A small-molecule ligand and the protein it binds are described below.
Small molecule (SMILES): Cc1cc(CCCCCCCOc2ccc(C3=NCCO3)cc2)on1

Binding-site contacts:
Ligand atom C2C contacts residue VAL192 of chain 44.A at 3.7 Å (hydrophobic).
Ligand atom C6C contacts residue TYR201 of chain 44.A at 4.0 Å (hydrophobic).
Ligand atom C4 contacts residue ILE24 of chain 44.C at 4.0 Å (hydrophobic).
Ligand atom C31 contacts residue PRO177 of chain 44.A at 3.9 Å (hydrophobic).
Ligand atom C3C contacts residue PHE135 of chain 44.A at 3.8 Å (hydrophobic).
Ligand atom N3A contacts residue ASP112 of chain 44.A at 2.8 Å (salt-bridge).
Ligand atom N2 contacts residue PHE155 of chain 44.A at 3.6 Å.
Ligand atom C2B contacts residue TRP203 of chain 44.A at 4.1 Å (hydrophobic).
Ligand atom C5B contacts residue ILE113 of chain 44.A at 3.5 Å (hydrophobic).
Ligand atom C4B contacts residue ASN228 of chain 44.A at 4.0 Å.
Ligand atom O1B contacts residue TYR201 of chain 44.A at 3.4 Å.
Ligand atom C3B contacts residue ASN228 of chain 44.A at 4.0 Å.
Ligand atom C31 contacts residue ILE24 of chain 44.C at 3.6 Å (hydrophobic).
Ligand atom C5A contacts residue ASN228 of chain 44.A at 4.0 Å.
Ligand atom C7C contacts residue MET230 of chain 44.A at 4.0 Å (hydrophobic).
Ligand atom N3A contacts residue ILE113 of chain 44.A at 3.7 Å.
Ligand atom O1B contacts residue MET230 of chain 44.A at 4.0 Å.
Ligand atom O1A contacts residue TRP203 of chain 44.A at 3.3 Å.
Ligand atom C4A contacts residue THR114 of chain 44.A at 3.6 Å.
Ligand atom C4A contacts residue ASP112 of chain 44.A at 3.0 Å.
Ligand atom C3 contacts residue PHE155 of chain 44.A at 4.0 Å (hydrophobic).
Ligand atom C5 contacts residue PHE155 of chain 44.A at 3.9 Å (hydrophobic).
Ligand atom C5B contacts residue ILE111 of chain 44.A at 4.0 Å (hydrophobic).
Ligand atom C4C contacts residue VAL192 of chain 44.A at 3.5 Å (hydrophobic).
Ligand atom C5C contacts residue ILE111 of chain 44.A at 3.7 Å (hydrophobic).
Ligand atom C2B contacts residue TYR201 of chain 44.A at 3.4 Å (hydrophobic).
Ligand atom C5 contacts residue PHE233 of chain 44.A at 3.9 Å (hydrophobic).
Ligand atom C4B contacts residue TRP203 of chain 44.A at 3.6 Å (hydrophobic).
Ligand atom C6B contacts residue ILE113 of chain 44.A at 4.0 Å (hydrophobic).
Ligand atom C2A contacts residue TRP203 of chain 44.A at 3.6 Å (hydrophobic).
Ligand atom C3B contacts residue TRP203 of chain 44.A at 3.2 Å (hydrophobic).
Ligand atom O1 contacts residue PHE233 of chain 44.A at 3.1 Å.
Ligand atom O1 contacts residue PHE155 of chain 44.A at 3.5 Å.
Ligand atom C5C contacts residue PHE135 of chain 44.A at 3.5 Å (hydrophobic).
Ligand atom C5B contacts residue ASP112 of chain 44.A at 3.9 Å.
Ligand atom O1A contacts residue ASN228 of chain 44.A at 3.7 Å.
Ligand atom C4C contacts residue PHE135 of chain 44.A at 3.7 Å (hydrophobic).
Ligand atom C31 contacts residue VAL179 of chain 44.A at 3.5 Å (hydrophobic).
Ligand atom N2 contacts residue PHE233 of chain 44.A at 3.8 Å.
Ligand atom C4 contacts residue VAL190 of chain 44.A at 3.8 Å (hydrophobic).

Sequence of chain 44.C:
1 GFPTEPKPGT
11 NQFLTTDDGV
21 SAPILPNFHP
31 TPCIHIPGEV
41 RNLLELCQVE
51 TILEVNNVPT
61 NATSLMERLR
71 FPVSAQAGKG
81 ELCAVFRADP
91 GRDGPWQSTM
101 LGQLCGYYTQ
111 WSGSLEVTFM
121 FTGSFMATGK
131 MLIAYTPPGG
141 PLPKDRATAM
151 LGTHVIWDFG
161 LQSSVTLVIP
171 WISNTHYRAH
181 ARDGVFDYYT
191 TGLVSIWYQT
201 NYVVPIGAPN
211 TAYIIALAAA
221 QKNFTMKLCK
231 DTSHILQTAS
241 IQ

Sequence of chain 45.C:
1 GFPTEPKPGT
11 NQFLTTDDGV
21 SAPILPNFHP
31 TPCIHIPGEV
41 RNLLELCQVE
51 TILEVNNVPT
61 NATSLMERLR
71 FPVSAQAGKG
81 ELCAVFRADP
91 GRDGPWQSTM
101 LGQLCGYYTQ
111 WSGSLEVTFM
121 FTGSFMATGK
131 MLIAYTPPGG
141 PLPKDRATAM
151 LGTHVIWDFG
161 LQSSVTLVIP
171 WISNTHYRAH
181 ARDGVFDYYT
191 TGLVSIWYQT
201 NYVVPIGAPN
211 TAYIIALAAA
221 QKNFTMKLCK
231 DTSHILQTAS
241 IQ

Sequence of chain 44.A:
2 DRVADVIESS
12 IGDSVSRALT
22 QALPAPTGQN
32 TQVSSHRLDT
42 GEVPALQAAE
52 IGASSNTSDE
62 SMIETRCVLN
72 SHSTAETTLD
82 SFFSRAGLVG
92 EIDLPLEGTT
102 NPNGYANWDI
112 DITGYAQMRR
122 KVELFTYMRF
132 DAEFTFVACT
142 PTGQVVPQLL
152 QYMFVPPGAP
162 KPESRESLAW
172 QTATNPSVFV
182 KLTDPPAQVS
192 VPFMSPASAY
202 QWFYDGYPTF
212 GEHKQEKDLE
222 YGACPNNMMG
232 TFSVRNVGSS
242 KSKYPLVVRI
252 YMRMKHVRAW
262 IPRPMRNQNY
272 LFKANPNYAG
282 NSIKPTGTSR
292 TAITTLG